A small-molecule ligand and the protein it binds are described below.
Small molecule (SMILES): c1ccc(OCCSc2nc3ccccc3[nH]2)cc1

Sequence of chain 1.A:
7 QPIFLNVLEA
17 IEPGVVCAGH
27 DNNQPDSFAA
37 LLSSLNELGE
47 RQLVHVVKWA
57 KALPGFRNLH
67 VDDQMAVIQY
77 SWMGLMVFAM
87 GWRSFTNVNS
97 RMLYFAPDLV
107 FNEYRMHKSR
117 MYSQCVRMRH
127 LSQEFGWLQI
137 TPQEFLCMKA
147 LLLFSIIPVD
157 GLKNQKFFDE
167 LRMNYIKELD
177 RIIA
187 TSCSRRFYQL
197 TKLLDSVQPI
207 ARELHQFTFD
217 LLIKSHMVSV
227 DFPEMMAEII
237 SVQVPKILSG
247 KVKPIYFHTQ

Binding-site contacts:
Ligand atom C14 contacts residue ASN64 of chain 1.A at 4.2 Å.
Ligand atom C18 contacts residue ASN64 of chain 1.A at 3.0 Å.
Ligand atom C12 contacts residue LEU167 of chain 1.A at 3.6 Å (hydrophobic).
Ligand atom C8 contacts residue GLU174 of chain 1.A at 4.0 Å.
Ligand atom O13 contacts residue ASN170 of chain 1.A at 4.4 Å.
Ligand atom S10 contacts residue PHE10 of chain 1.A at 4.5 Å.
Ligand atom C12 contacts residue PRO60 of chain 1.A at 3.8 Å (hydrophobic).
Ligand atom C15 contacts residue ASN170 of chain 1.A at 3.8 Å.
Ligand atom O13 contacts residue PRO60 of chain 1.A at 4.3 Å.
Ligand atom C4 contacts residue GLU174 of chain 1.A at 3.4 Å.
Ligand atom C12 contacts residue GLY61 of chain 1.A at 4.3 Å.
Ligand atom C16 contacts residue ASN64 of chain 1.A at 3.5 Å.
Ligand atom C3 contacts residue PHE10 of chain 1.A at 4.0 Å (hydrophobic).
Ligand atom N7 contacts residue PHE10 of chain 1.A at 3.7 Å.
Ligand atom O13 contacts residue LEU167 of chain 1.A at 4.3 Å.
Ligand atom C11 contacts residue PRO60 of chain 1.A at 3.6 Å (hydrophobic).
Ligand atom C5 contacts residue ARG177 of chain 1.A at 3.8 Å.
Ligand atom C17 contacts residue ASN64 of chain 1.A at 3.1 Å.
Ligand atom C3 contacts residue ARG177 of chain 1.A at 4.2 Å.
Ligand atom O13 contacts residue GLY61 of chain 1.A at 4.0 Å.
Ligand atom C3 contacts residue GLU174 of chain 1.A at 3.3 Å.
Ligand atom C15 contacts residue GLY61 of chain 1.A at 4.2 Å.
Ligand atom C14 contacts residue ASN170 of chain 1.A at 4.5 Å.
Ligand atom C16 contacts residue LEU167 of chain 1.A at 4.2 Å (hydrophobic).
Ligand atom C14 contacts residue LEU167 of chain 1.A at 4.2 Å (hydrophobic).
Ligand atom C11 contacts residue TYR171 of chain 1.A at 4.4 Å (hydrophobic).
Ligand atom C14 contacts residue GLY61 of chain 1.A at 3.9 Å.
Ligand atom N7 contacts residue GLU174 of chain 1.A at 2.9 Å (salt-bridge).
Ligand atom C4 contacts residue PHE10 of chain 1.A at 3.7 Å (hydrophobic).
Ligand atom S10 contacts residue ASN170 of chain 1.A at 3.8 Å.
Ligand atom C15 contacts residue LEU167 of chain 1.A at 3.5 Å (hydrophobic).
Ligand atom C8 contacts residue PHE10 of chain 1.A at 4.2 Å (hydrophobic).
Ligand atom C15 contacts residue ASN64 of chain 1.A at 4.3 Å.
Ligand atom C19 contacts residue GLY61 of chain 1.A at 4.1 Å.
Ligand atom C12 contacts residue ASN170 of chain 1.A at 3.8 Å.
Ligand atom C4 contacts residue ARG177 of chain 1.A at 3.4 Å.
Ligand atom C19 contacts residue ASN64 of chain 1.A at 3.6 Å.